Sequence of chain 1.A:
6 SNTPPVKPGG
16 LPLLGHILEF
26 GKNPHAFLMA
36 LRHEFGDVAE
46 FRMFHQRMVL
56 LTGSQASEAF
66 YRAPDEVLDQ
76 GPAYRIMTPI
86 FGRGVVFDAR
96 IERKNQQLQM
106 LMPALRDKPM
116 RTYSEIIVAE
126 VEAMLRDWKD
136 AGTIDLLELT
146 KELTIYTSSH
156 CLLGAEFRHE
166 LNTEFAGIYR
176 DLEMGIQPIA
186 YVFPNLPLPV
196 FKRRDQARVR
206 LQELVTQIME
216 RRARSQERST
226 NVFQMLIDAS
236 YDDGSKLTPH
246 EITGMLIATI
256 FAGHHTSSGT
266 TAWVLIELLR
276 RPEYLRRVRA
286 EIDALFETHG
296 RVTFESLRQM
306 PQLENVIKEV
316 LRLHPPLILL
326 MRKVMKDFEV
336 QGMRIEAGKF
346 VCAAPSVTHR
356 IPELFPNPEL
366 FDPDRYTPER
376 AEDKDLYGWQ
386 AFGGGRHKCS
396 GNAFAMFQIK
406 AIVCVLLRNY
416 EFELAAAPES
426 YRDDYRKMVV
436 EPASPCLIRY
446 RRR

This small molecule binds to this protein.
Small molecule (SMILES): CC(C)=CCC[C@@H](C)[C@H]1CC[C@@]2(C)C3=C(CC[C@]12C)[C@@]1(C)CC[C@H](O)C(C)(C)[C@@H]1CC3

Binding-site contacts:
Ligand atom C17 contacts residue ALA253 of chain 1.A at 4.1 Å (hydrophobic).
Ligand atom C9 contacts residue PHE256 of chain 1.A at 3.8 Å (hydrophobic).
Ligand atom C18 contacts residue GLN102 of chain 1.A at 4.0 Å.
Ligand atom C15 contacts residue LEU103 of chain 1.A at 3.4 Å (hydrophobic).
Ligand atom C26 contacts residue TYR186 of chain 1.A at 3.5 Å (hydrophobic).
Ligand atom C15 contacts residue HEM1 of chain 1.E at 3.6 Å.
Ligand atom O29 contacts residue TYR186 of chain 1.A at 2.7 Å (h-bond).
Ligand atom C22 contacts residue HEM1 of chain 1.E at 4.1 Å.
Ligand atom C2 contacts residue MET82 of chain 1.A at 3.9 Å (hydrophobic).
Ligand atom C27 contacts residue VAL434 of chain 1.A at 3.6 Å (hydrophobic).
Ligand atom C8 contacts residue HEM1 of chain 1.E at 4.0 Å.
Ligand atom C14 contacts residue HEM1 of chain 1.E at 3.9 Å.
Ligand atom C27 contacts residue TYR186 of chain 1.A at 4.1 Å (hydrophobic).
Ligand atom C21 contacts residue ALA257 of chain 1.A at 3.7 Å (hydrophobic).
Ligand atom C16 contacts residue LEU103 of chain 1.A at 4.0 Å (hydrophobic).
Ligand atom C28 contacts residue TYR186 of chain 1.A at 4.0 Å (hydrophobic).
Ligand atom C14 contacts residue ALA253 of chain 1.A at 4.0 Å (hydrophobic).
Ligand atom C9 contacts residue ALA257 of chain 1.A at 4.0 Å (hydrophobic).
Ligand atom C16 contacts residue LEU106 of chain 1.A at 3.9 Å (hydrophobic).
Ligand atom C19 contacts residue MET250 of chain 1.A at 3.6 Å (hydrophobic).
Ligand atom C30 contacts residue TYR79 of chain 1.A at 3.3 Å (hydrophobic).
Ligand atom C30 contacts residue LEU325 of chain 1.A at 4.0 Å (hydrophobic).
Ligand atom C11 contacts residue PHE86 of chain 1.A at 3.8 Å (hydrophobic).
Ligand atom C11 contacts residue PHE92 of chain 1.A at 3.8 Å (hydrophobic).
Ligand atom C19 contacts residue THR254 of chain 1.A at 2.7 Å.
Ligand atom C20 contacts residue HEM1 of chain 1.E at 3.5 Å.
Ligand atom C30 contacts residue LEU324 of chain 1.A at 3.4 Å (hydrophobic).
Ligand atom C28 contacts residue LEU324 of chain 1.A at 3.3 Å (hydrophobic).
Ligand atom C2 contacts residue TYR79 of chain 1.A at 4.0 Å (hydrophobic).
Ligand atom C18 contacts residue LEU103 of chain 1.A at 3.6 Å (hydrophobic).
Ligand atom C17 contacts residue THR254 of chain 1.A at 4.0 Å.
Ligand atom C19 contacts residue LEU106 of chain 1.A at 3.8 Å (hydrophobic).
Ligand atom C8 contacts residue LEU322 of chain 1.A at 3.9 Å (hydrophobic).
Ligand atom C25 contacts residue TYR186 of chain 1.A at 4.1 Å (hydrophobic).
Ligand atom C27 contacts residue MET433 of chain 1.A at 4.1 Å (hydrophobic).
Ligand atom C14 contacts residue ALA257 of chain 1.A at 4.0 Å (hydrophobic).
Ligand atom O29 contacts residue LEU324 of chain 1.A at 2.6 Å (h-bond).
Ligand atom C23 contacts residue HEM1 of chain 1.E at 4.0 Å.
Ligand atom C31 contacts residue TYR79 of chain 1.A at 3.6 Å (hydrophobic).
Ligand atom C21 contacts residue ALA253 of chain 1.A at 3.7 Å (hydrophobic).